Binding-site contacts:
Ligand atom N2 contacts residue ALA129 of chain 1.A at 3.8 Å.
Ligand atom C7 contacts residue ALA129 of chain 1.A at 3.6 Å (hydrophobic).
Ligand atom N2 contacts residue GLU102 of chain 1.A at 2.8 Å (salt-bridge).
Ligand atom C6 contacts residue TYR100 of chain 1.A at 3.6 Å (hydrophobic).
Ligand atom C2 contacts residue THR130 of chain 1.A at 3.7 Å.
Ligand atom C6 contacts residue THR132 of chain 1.A at 3.6 Å.
Ligand atom O3 contacts residue GLU102 of chain 1.A at 2.7 Å (salt-bridge).
Ligand atom C3 contacts residue GLN133 of chain 1.A at 4.2 Å.
Ligand atom C7 contacts residue GLU102 of chain 1.A at 3.7 Å.
Ligand atom O4 contacts residue GLN133 of chain 1.A at 3.7 Å.
Ligand atom C1 contacts residue THR130 of chain 1.A at 4.0 Å.
Ligand atom O3 contacts residue ALA129 of chain 1.A at 3.2 Å.
Ligand atom O7 contacts residue ALA129 of chain 1.A at 3.3 Å.
Ligand atom O5 contacts residue THR130 of chain 1.A at 3.7 Å.
Ligand atom C8 contacts residue ALA129 of chain 1.A at 4.2 Å (hydrophobic).
Ligand atom C4 contacts residue ASN97 of chain 1.A at 4.0 Å.
Ligand atom C8 contacts residue GLU102 of chain 1.A at 3.5 Å.
Ligand atom O5 contacts residue TYR100 of chain 1.A at 4.1 Å.
Ligand atom C3 contacts residue ASN97 of chain 1.A at 3.7 Å.
Ligand atom O1 contacts residue THR130 of chain 1.A at 3.8 Å.
Ligand atom O7 contacts residue THR130 of chain 1.A at 2.9 Å (h-bond).
Ligand atom O3 contacts residue GLN133 of chain 1.A at 3.1 Å (h-bond).
Ligand atom C3 contacts residue GLU102 of chain 1.A at 3.5 Å.
Ligand atom C2 contacts residue GLU102 of chain 1.A at 3.7 Å.
Ligand atom C1 contacts residue TYR100 of chain 1.A at 4.2 Å (hydrophobic).
Ligand atom O6 contacts residue GLY131 of chain 1.A at 3.4 Å.
Ligand atom C2 contacts residue ALA129 of chain 1.A at 4.1 Å (hydrophobic).
Ligand atom C3 contacts residue ALA129 of chain 1.A at 4.2 Å (hydrophobic).
Ligand atom O4 contacts residue ASN97 of chain 1.A at 3.0 Å (h-bond).
Ligand atom C5 contacts residue THR132 of chain 1.A at 4.0 Å.
Ligand atom O4 contacts residue TYR100 of chain 1.A at 3.9 Å.
Ligand atom C4 contacts residue THR132 of chain 1.A at 3.4 Å.
Ligand atom O4 contacts residue THR132 of chain 1.A at 2.7 Å (h-bond).
Ligand atom O6 contacts residue THR132 of chain 1.A at 3.0 Å (h-bond).
Ligand atom C8 contacts residue ASN128 of chain 1.A at 3.7 Å.
Ligand atom C5 contacts residue TYR100 of chain 1.A at 3.6 Å (hydrophobic).
Ligand atom O3 contacts residue ASN97 of chain 1.A at 3.4 Å (h-bond).
Ligand atom C4 contacts residue GLY131 of chain 1.A at 4.2 Å.
Ligand atom C7 contacts residue THR130 of chain 1.A at 3.9 Å.
Ligand atom C7 contacts residue ASN128 of chain 1.A at 4.2 Å.

A protein and the small-molecule ligand that binds it are described below.
Small molecule (SMILES): CC(=O)N[C@@H]1[C@@H](O)[C@H](O)[C@@H](CO)O[C@H]1O

Sequence of chain 1.A:
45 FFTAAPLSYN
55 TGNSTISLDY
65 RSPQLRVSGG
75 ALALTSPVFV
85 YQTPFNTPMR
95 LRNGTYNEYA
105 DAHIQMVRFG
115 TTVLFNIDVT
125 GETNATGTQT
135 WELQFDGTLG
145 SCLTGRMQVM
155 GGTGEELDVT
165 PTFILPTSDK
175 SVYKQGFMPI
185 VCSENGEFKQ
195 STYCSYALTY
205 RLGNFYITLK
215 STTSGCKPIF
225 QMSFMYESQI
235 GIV